Sequence of chain 1.A:
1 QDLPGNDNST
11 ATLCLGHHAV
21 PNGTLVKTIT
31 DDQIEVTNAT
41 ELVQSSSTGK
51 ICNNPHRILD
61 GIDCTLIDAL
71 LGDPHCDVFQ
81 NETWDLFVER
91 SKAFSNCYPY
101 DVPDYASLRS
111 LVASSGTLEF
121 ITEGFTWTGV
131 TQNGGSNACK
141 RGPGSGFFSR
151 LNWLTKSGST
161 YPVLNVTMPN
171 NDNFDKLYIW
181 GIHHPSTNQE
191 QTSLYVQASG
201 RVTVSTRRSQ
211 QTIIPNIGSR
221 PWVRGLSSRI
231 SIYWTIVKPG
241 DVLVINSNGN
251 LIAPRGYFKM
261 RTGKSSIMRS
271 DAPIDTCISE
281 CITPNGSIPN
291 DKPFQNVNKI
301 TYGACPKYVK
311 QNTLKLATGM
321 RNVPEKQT

The small molecule below binds the protein below.
Small molecule (SMILES): CC(=O)N[C@@H]1[C@@H](O)[C@H](O)[C@@H](CO)O[C@H]1O

Binding-site contacts:
Ligand atom C2 contacts residue ASN285 of chain 1.A at 2.5 Å.
Ligand atom N2 contacts residue ASN285 of chain 1.A at 3.0 Å (h-bond).
Ligand atom O5 contacts residue ASN285 of chain 1.A at 2.3 Å (h-bond).
Ligand atom O6 contacts residue ASN285 of chain 1.A at 4.1 Å.
Ligand atom C1 contacts residue ASN285 of chain 1.A at 1.4 Å.
Ligand atom C1 contacts residue ASN298 of chain 1.A at 4.0 Å.
Ligand atom C8 contacts residue SER45 of chain 1.A at 3.5 Å.
Ligand atom C6 contacts residue ASN298 of chain 1.A at 4.2 Å.
Ligand atom C8 contacts residue VAL297 of chain 1.A at 4.0 Å (hydrophobic).
Ligand atom C7 contacts residue ASN285 of chain 1.A at 3.2 Å.
Ligand atom C7 contacts residue VAL297 of chain 1.A at 4.0 Å (hydrophobic).
Ligand atom C3 contacts residue VAL297 of chain 1.A at 4.1 Å (hydrophobic).
Ligand atom O5 contacts residue ASN298 of chain 1.A at 3.8 Å.
Ligand atom N2 contacts residue VAL297 of chain 1.A at 3.2 Å (h-bond).
Ligand atom C2 contacts residue VAL297 of chain 1.A at 3.7 Å (hydrophobic).
Ligand atom C4 contacts residue ASN285 of chain 1.A at 4.2 Å.
Ligand atom C8 contacts residue SER46 of chain 1.A at 4.3 Å.
Ligand atom C8 contacts residue ASN285 of chain 1.A at 4.5 Å.
Ligand atom C1 contacts residue VAL297 of chain 1.A at 3.4 Å (hydrophobic).
Ligand atom C5 contacts residue ASN285 of chain 1.A at 3.6 Å.
Ligand atom C3 contacts residue ASN285 of chain 1.A at 3.8 Å.
Ligand atom O7 contacts residue ASN285 of chain 1.A at 2.9 Å (h-bond).
Ligand atom O6 contacts residue ASN298 of chain 1.A at 3.5 Å (h-bond).
Ligand atom C5 contacts residue ASN298 of chain 1.A at 3.9 Å.